Sequence of chain 1.A:
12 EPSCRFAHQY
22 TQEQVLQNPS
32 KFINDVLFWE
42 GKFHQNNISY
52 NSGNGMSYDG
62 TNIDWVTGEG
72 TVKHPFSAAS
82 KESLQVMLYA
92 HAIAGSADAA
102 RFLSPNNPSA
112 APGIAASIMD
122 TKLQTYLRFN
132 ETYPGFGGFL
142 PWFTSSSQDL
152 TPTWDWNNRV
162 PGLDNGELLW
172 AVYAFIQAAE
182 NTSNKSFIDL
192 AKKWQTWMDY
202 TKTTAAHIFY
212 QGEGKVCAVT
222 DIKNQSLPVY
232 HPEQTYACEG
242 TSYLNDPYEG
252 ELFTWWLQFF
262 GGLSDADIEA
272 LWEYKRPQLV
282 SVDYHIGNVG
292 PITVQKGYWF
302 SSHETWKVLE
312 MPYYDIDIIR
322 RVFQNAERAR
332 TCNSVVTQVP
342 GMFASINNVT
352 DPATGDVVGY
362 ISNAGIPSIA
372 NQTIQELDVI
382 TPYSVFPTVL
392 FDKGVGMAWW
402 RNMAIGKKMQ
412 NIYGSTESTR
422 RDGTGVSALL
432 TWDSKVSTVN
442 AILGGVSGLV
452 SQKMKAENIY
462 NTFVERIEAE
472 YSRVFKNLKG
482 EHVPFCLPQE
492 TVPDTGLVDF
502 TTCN

The protein below binds the small molecule below.
Small molecule (SMILES): CC(=O)N[C@@H]1[C@@H](O)[C@H](O)[C@@H](CO)O[C@H]1O

Binding-site contacts:
Ligand atom N2 contacts residue ASN225 of chain 1.A at 3.1 Å (h-bond).
Ligand atom C5 contacts residue SER227 of chain 1.A at 3.7 Å.
Ligand atom O5 contacts residue SER227 of chain 1.A at 3.7 Å.
Ligand atom O7 contacts residue ASN225 of chain 1.A at 4.0 Å.
Ligand atom C1 contacts residue SER227 of chain 1.A at 4.3 Å.
Ligand atom C7 contacts residue ASN225 of chain 1.A at 3.8 Å.
Ligand atom C6 contacts residue SER227 of chain 1.A at 3.6 Å.
Ligand atom C3 contacts residue ASN225 of chain 1.A at 3.8 Å.
Ligand atom O5 contacts residue LEU228 of chain 1.A at 4.4 Å.
Ligand atom C5 contacts residue ASN225 of chain 1.A at 3.6 Å.
Ligand atom C2 contacts residue ASN225 of chain 1.A at 2.5 Å.
Ligand atom C4 contacts residue ASN225 of chain 1.A at 4.2 Å.
Ligand atom O5 contacts residue ASN225 of chain 1.A at 2.3 Å (h-bond).
Ligand atom C1 contacts residue ASN225 of chain 1.A at 1.4 Å.